A protein and the small-molecule ligand that binds it are described below.
Small molecule (SMILES): CC[C@@H]1C[C@H](C)CC/C=C\[C@@H]2C[C@@]2(C(=O)NS(=O)(=O)C2(C)CC2)NC(=O)[C@@H]2C[C@@H](Oc3nccc4cc(OC)c(F)cc34)CN2C(=O)[C@H]1NC(=O)OC(C)(C)C(F)(F)F

Sequence of chain 1.B:
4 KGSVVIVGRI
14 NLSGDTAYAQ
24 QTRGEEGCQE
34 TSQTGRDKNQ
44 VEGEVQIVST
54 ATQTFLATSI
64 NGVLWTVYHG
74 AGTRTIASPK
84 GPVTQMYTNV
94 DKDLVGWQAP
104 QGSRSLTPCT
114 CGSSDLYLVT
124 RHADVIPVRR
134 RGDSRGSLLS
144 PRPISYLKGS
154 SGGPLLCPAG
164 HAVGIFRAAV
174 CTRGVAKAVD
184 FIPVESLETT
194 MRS

Sequence of chain 1.C:
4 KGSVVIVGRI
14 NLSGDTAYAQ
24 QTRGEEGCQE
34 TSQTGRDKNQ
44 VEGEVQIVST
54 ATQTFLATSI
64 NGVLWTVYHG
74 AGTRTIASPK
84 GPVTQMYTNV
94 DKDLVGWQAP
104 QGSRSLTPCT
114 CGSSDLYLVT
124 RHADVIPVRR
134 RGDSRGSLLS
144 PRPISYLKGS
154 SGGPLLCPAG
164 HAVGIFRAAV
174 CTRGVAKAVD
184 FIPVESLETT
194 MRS

Binding-site contacts:
Ligand atom O97 contacts residue ALA172 of chain 1.B at 3.6 Å (h-bond).
Ligand atom C24 contacts residue HIS72 of chain 1.B at 3.5 Å.
Ligand atom O38 contacts residue PHE58 of chain 1.B at 3.4 Å.
Ligand atom C15 contacts residue ASP96 of chain 1.B at 3.6 Å.
Ligand atom C40 contacts residue GLN56 of chain 1.B at 3.5 Å.
Ligand atom C17 contacts residue GXO1 of chain 1.J at 3.4 Å.
Ligand atom O6 contacts residue ARG170 of chain 1.B at 3.4 Å (salt-bridge).
Ligand atom C47 contacts residue GLN56 of chain 1.B at 3.5 Å.
Ligand atom C44 contacts residue HIS72 of chain 1.B at 3.5 Å.
Ligand atom N35 contacts residue SER154 of chain 1.B at 3.2 Å (h-bond).
Ligand atom O38 contacts residue SER154 of chain 1.B at 2.7 Å (h-bond).
Ligand atom O51 contacts residue LEU150 of chain 1.B at 3.5 Å (h-bond).
Ligand atom O6 contacts residue GXO1 of chain 1.J at 3.5 Å.
Ligand atom FB0 contacts residue ARG138 of chain 1.B at 2.8 Å.
Ligand atom O88 contacts residue ALA171 of chain 1.B at 3.1 Å.
Ligand atom C13 contacts residue ASP96 of chain 1.B at 3.6 Å.
Ligand atom O88 contacts residue ALA172 of chain 1.B at 2.9 Å (h-bond).
Ligand atom C54 contacts residue PHE169 of chain 1.B at 3.3 Å (hydrophobic).
Ligand atom O51 contacts residue GLY152 of chain 1.B at 3.1 Å (h-bond).
Ligand atom F1 contacts residue ARG170 of chain 1.B at 3.6 Å.
Ligand atom O50 contacts residue GLY152 of chain 1.B at 3.0 Å (h-bond).
Ligand atom N19 contacts residue GXO1 of chain 1.J at 3.5 Å.
Ligand atom C7 contacts residue ASP94 of chain 1.B at 3.1 Å.
Ligand atom C47 contacts residue THR57 of chain 1.B at 3.6 Å.
Ligand atom C99 contacts residue GXO1 of chain 1.J at 3.6 Å.
Ligand atom F1 contacts residue ASP183 of chain 1.B at 3.2 Å.
Ligand atom N31 contacts residue HIS72 of chain 1.B at 3.3 Å (h-bond).
Ligand atom C7 contacts residue ARG170 of chain 1.B at 3.5 Å.
Ligand atom C57 contacts residue LEU150 of chain 1.B at 3.6 Å (hydrophobic).
Ligand atom C34 contacts residue SER154 of chain 1.B at 3.5 Å.
Ligand atom O38 contacts residue GLY152 of chain 1.B at 3.4 Å.
Ligand atom N31 contacts residue ARG170 of chain 1.B at 3.0 Å (salt-bridge).
Ligand atom C90 contacts residue GXO1 of chain 1.J at 3.4 Å.
Ligand atom N93 contacts residue ALA172 of chain 1.B at 2.9 Å (h-bond).
Ligand atom S37 contacts residue SER154 of chain 1.B at 3.4 Å (h-bond).
Ligand atom C29 contacts residue HIS72 of chain 1.B at 3.5 Å.
Ligand atom O51 contacts residue SER154 of chain 1.B at 3.3 Å (h-bond).
Ligand atom N35 contacts residue HIS72 of chain 1.B at 3.2 Å (h-bond).
Ligand atom O51 contacts residue SER153 of chain 1.B at 3.4 Å (h-bond).
Ligand atom C81 contacts residue VAL93 of chain 1.C at 3.6 Å (hydrophobic).